Sequence of chain 1.E:
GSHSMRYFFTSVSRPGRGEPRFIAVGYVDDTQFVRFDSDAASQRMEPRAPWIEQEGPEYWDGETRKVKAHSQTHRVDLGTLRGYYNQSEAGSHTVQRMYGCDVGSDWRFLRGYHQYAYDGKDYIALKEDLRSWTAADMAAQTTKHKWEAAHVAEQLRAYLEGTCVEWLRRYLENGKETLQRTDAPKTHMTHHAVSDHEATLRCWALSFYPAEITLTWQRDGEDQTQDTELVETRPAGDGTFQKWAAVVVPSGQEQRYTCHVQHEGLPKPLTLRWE

This small molecule binds to this protein.
Small molecule (SMILES): CC(C)C[C@H](NC(=O)[C@@H](N)CC(C)C)C(=O)N[C@@H](Cc1ccccc1)C(=O)NCC(=O)N[C@@H](Cc1ccc(O)cc1)C(=O)N1CCC[C@H]1C(=O)N[C@H](C(=O)N[C@@H](Cc1ccc(O)cc1)C(=O)N[C@H](C(=O)O)C(C)C)C(C)C

Binding-site contacts:
Ligand atom CD2 contacts residue TYR99 of chain 1.E at 3.4 Å (hydrophobic).
Ligand atom C contacts residue GLU63 of chain 1.E at 3.6 Å.
Ligand atom CA contacts residue GLU63 of chain 1.E at 3.5 Å.
Ligand atom O contacts residue TYR7 of chain 1.E at 3.5 Å.
Ligand atom O contacts residue TYR159 of chain 1.E at 2.7 Å (h-bond).
Ligand atom CB contacts residue TYR99 of chain 1.E at 3.4 Å (hydrophobic).
Ligand atom CA contacts residue TYR171 of chain 1.E at 3.6 Å (hydrophobic).
Ligand atom C contacts residue LYS146 of chain 1.E at 3.6 Å.
Ligand atom N contacts residue TYR171 of chain 1.E at 2.8 Å (h-bond).
Ligand atom CG contacts residue GLU63 of chain 1.E at 3.4 Å.
Ligand atom CG contacts residue LYS66 of chain 1.E at 3.4 Å.
Ligand atom N contacts residue ASP77 of chain 1.E at 2.9 Å (salt-bridge).
Ligand atom OXT contacts residue TYR84 of chain 1.E at 2.8 Å (h-bond).
Ligand atom CA contacts residue TYR159 of chain 1.E at 3.5 Å (hydrophobic).
Ligand atom O contacts residue LYS66 of chain 1.E at 2.8 Å (salt-bridge).
Ligand atom CA contacts residue ASP77 of chain 1.E at 3.4 Å.
Ligand atom CD1 contacts residue TYR59 of chain 1.E at 3.6 Å (hydrophobic).
Ligand atom CD1 contacts residue GLU63 of chain 1.E at 3.1 Å.
Ligand atom O contacts residue HIS70 of chain 1.E at 3.2 Å.
Ligand atom C contacts residue THR143 of chain 1.E at 3.6 Å.
Ligand atom CD1 contacts residue TYR159 of chain 1.E at 3.5 Å (hydrophobic).
Ligand atom O contacts residue THR80 of chain 1.E at 3.6 Å.
Ligand atom N contacts residue TYR99 of chain 1.E at 2.9 Å (h-bond).
Ligand atom CD1 contacts residue VAL67 of chain 1.E at 3.5 Å (hydrophobic).
Ligand atom O contacts residue LYS146 of chain 1.E at 3.6 Å.
Ligand atom N contacts residue GLU63 of chain 1.E at 2.8 Å (salt-bridge).
Ligand atom CB contacts residue GLU63 of chain 1.E at 3.6 Å.
Ligand atom CD2 contacts residue TYR7 of chain 1.E at 3.5 Å (hydrophobic).
Ligand atom O contacts residue THR73 of chain 1.E at 3.4 Å.
Ligand atom O contacts residue TRP147 of chain 1.E at 2.8 Å (h-bond).
Ligand atom CG1 contacts residue TRP147 of chain 1.E at 3.4 Å (hydrophobic).
Ligand atom N contacts residue TYR7 of chain 1.E at 2.9 Å (h-bond).
Ligand atom N contacts residue TYR159 of chain 1.E at 3.5 Å.
Ligand atom OXT contacts residue THR143 of chain 1.E at 2.7 Å (h-bond).
Ligand atom O contacts residue LYS146 of chain 1.E at 2.7 Å (salt-bridge).
Ligand atom CE1 contacts residue GLN155 of chain 1.E at 3.6 Å.
Ligand atom CD1 contacts residue MET45 of chain 1.E at 3.5 Å (hydrophobic).
Ligand atom C contacts residue TYR7 of chain 1.E at 3.4 Å (hydrophobic).
Ligand atom CA contacts residue TYR7 of chain 1.E at 3.3 Å (hydrophobic).
Ligand atom CG2 contacts residue ASP77 of chain 1.E at 3.3 Å.